Sequence of chain 1.A:
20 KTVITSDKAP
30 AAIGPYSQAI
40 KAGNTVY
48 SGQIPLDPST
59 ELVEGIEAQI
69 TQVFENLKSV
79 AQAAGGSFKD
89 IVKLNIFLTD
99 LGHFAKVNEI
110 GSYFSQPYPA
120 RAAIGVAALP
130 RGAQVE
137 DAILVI

Binding-site contacts:
Ligand atom O4 contacts residue PHE102 of chain 1.A at 3.5 Å.
Ligand atom C5 contacts residue ILE51 of chain 1.B at 4.2 Å (hydrophobic).
Ligand atom O1 contacts residue GLN50 of chain 1.B at 3.9 Å.
Ligand atom C2 contacts residue GLY49 of chain 1.B at 3.4 Å.
Ligand atom C3 contacts residue TYR35 of chain 1.B at 3.9 Å (hydrophobic).
Ligand atom O2 contacts residue ARG120 of chain 1.A at 3.6 Å.
Ligand atom C1 contacts residue GLY49 of chain 1.B at 3.7 Å.
Ligand atom C4 contacts residue PHE102 of chain 1.A at 4.5 Å (hydrophobic).
Ligand atom O4 contacts residue TYR35 of chain 1.B at 3.7 Å.
Ligand atom C5 contacts residue PHE102 of chain 1.A at 4.5 Å (hydrophobic).
Ligand atom C1 contacts residue GLU135 of chain 1.B at 4.2 Å.
Ligand atom O5 contacts residue PRO129 of chain 1.B at 4.2 Å.
Ligand atom O3 contacts residue TYR35 of chain 1.B at 3.1 Å.
Ligand atom C6 contacts residue ARG130 of chain 1.B at 3.5 Å.
Ligand atom O6 contacts residue ARG130 of chain 1.B at 2.8 Å (salt-bridge).
Ligand atom C5 contacts residue TYR35 of chain 1.B at 4.5 Å (hydrophobic).
Ligand atom C2 contacts residue TYR35 of chain 1.B at 4.0 Å (hydrophobic).
Ligand atom O1 contacts residue GLU135 of chain 1.B at 3.3 Å (salt-bridge).
Ligand atom O2 contacts residue TYR35 of chain 1.B at 3.9 Å.
Ligand atom C6 contacts residue TYR35 of chain 1.B at 4.4 Å (hydrophobic).
Ligand atom C3 contacts residue ARG120 of chain 1.A at 3.6 Å.
Ligand atom O2 contacts residue SER48 of chain 1.B at 3.8 Å.
Ligand atom C1 contacts residue ILE51 of chain 1.B at 4.4 Å (hydrophobic).
Ligand atom O1 contacts residue ILE51 of chain 1.B at 3.7 Å.
Ligand atom O6 contacts residue ILE51 of chain 1.B at 3.4 Å.
Ligand atom O5 contacts residue ILE51 of chain 1.B at 3.6 Å.
Ligand atom O6 contacts residue PRO129 of chain 1.B at 3.8 Å.
Ligand atom C4 contacts residue ARG120 of chain 1.A at 3.8 Å.
Ligand atom O4 contacts residue ARG120 of chain 1.A at 2.6 Å (salt-bridge).
Ligand atom O2 contacts residue GLY49 of chain 1.B at 2.4 Å (h-bond).
Ligand atom O1 contacts residue GLY49 of chain 1.B at 2.9 Å (h-bond).
Ligand atom C4 contacts residue TYR35 of chain 1.B at 3.5 Å (hydrophobic).
Ligand atom C6 contacts residue ILE51 of chain 1.B at 3.5 Å (hydrophobic).
Ligand atom O3 contacts residue ARG120 of chain 1.A at 2.8 Å (salt-bridge).
Ligand atom C5 contacts residue PRO129 of chain 1.B at 4.4 Å (hydrophobic).

This protein binds this small molecule.
Small molecule (SMILES): OC[C@H]1O[C@@H](O)[C@H](O)[C@@H](O)[C@@H]1O

Sequence of chain 1.B:
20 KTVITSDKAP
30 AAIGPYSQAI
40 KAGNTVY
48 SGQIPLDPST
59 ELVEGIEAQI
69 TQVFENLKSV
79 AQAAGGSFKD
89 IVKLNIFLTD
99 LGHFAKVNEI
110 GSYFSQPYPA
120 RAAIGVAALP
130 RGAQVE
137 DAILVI